A small-molecule ligand and the protein it binds are described below.
Small molecule (SMILES): Oc1cc(Cl)ccc1Oc1ccc(Cl)cc1Cl

Binding-site contacts:
Ligand atom CL14 contacts residue PHE273 of chain 2.A at 3.7 Å.
Ligand atom C13 contacts residue TYR182 of chain 2.A at 4.1 Å (hydrophobic).
Ligand atom O17 contacts residue LYS190 of chain 2.A at 3.9 Å.
Ligand atom C1 contacts residue TYR172 of chain 2.A at 3.8 Å (hydrophobic).
Ligand atom C3 contacts residue ILE274 of chain 2.A at 3.9 Å (hydrophobic).
Ligand atom O7 contacts residue NAD1 of chain 2.C at 3.2 Å.
Ligand atom CL15 contacts residue ASN123 of chain 2.A at 3.9 Å.
Ligand atom C6 contacts residue NAD1 of chain 2.C at 3.5 Å.
Ligand atom C4 contacts residue ALA225 of chain 2.A at 3.7 Å (hydrophobic).
Ligand atom C12 contacts residue MET186 of chain 2.A at 4.0 Å (hydrophobic).
Ligand atom C8 contacts residue ALA224 of chain 2.A at 4.0 Å (hydrophobic).
Ligand atom CL16 contacts residue NAD1 of chain 2.C at 3.4 Å.
Ligand atom CL15 contacts residue VAL127 of chain 2.A at 3.9 Å.
Ligand atom C2 contacts residue TYR182 of chain 2.A at 4.1 Å (hydrophobic).
Ligand atom C1 contacts residue TYR182 of chain 2.A at 3.3 Å (hydrophobic).
Ligand atom C2 contacts residue NAD1 of chain 2.C at 3.2 Å.
Ligand atom C3 contacts residue ALA225 of chain 2.A at 3.7 Å (hydrophobic).
Ligand atom CL16 contacts residue ALA122 of chain 2.A at 3.6 Å.
Ligand atom C12 contacts residue VAL127 of chain 2.A at 4.0 Å (hydrophobic).
Ligand atom CL14 contacts residue NAD1 of chain 2.C at 3.5 Å.
Ligand atom O17 contacts residue TYR182 of chain 2.A at 2.4 Å (h-bond).
Ligand atom C9 contacts residue ALA122 of chain 2.A at 3.7 Å (hydrophobic).
Ligand atom C1 contacts residue NAD1 of chain 2.C at 3.4 Å.
Ligand atom C13 contacts residue ILE228 of chain 2.A at 3.7 Å (hydrophobic).
Ligand atom C9 contacts residue ALA224 of chain 2.A at 3.4 Å (hydrophobic).
Ligand atom C10 contacts residue ALA224 of chain 2.A at 3.8 Å (hydrophobic).
Ligand atom CL14 contacts residue TYR172 of chain 2.A at 3.6 Å.
Ligand atom C4 contacts residue ILE228 of chain 2.A at 3.8 Å (hydrophobic).
Ligand atom C12 contacts residue ILE228 of chain 2.A at 4.1 Å (hydrophobic).
Ligand atom CL15 contacts residue ALA124 of chain 2.A at 3.5 Å.
Ligand atom C4 contacts residue NAD1 of chain 2.C at 3.4 Å.
Ligand atom C3 contacts residue NAD1 of chain 2.C at 3.0 Å.
Ligand atom C6 contacts residue TYR182 of chain 2.A at 3.4 Å (hydrophobic).
Ligand atom CL14 contacts residue ILE274 of chain 2.A at 3.7 Å.
Ligand atom C3 contacts residue ILE228 of chain 2.A at 3.7 Å (hydrophobic).
Ligand atom C5 contacts residue NAD1 of chain 2.C at 3.5 Å.
Ligand atom O17 contacts residue NAD1 of chain 2.C at 2.6 Å (h-bond).
Ligand atom C8 contacts residue NAD1 of chain 2.C at 4.0 Å.
Ligand atom CL16 contacts residue ALA224 of chain 2.A at 3.3 Å.
Ligand atom C10 contacts residue ALA122 of chain 2.A at 3.4 Å (hydrophobic).

Sequence of chain 2.A:
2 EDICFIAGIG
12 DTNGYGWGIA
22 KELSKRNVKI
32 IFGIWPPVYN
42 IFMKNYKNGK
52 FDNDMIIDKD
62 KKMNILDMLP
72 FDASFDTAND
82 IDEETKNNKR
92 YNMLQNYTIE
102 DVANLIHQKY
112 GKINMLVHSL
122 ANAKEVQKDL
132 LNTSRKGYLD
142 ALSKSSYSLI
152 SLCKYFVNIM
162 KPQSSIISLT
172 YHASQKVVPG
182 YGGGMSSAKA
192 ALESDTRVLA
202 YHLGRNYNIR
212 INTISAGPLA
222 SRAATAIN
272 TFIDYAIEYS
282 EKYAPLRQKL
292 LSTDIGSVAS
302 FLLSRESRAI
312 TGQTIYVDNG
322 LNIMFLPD